Binding-site contacts:
Ligand atom C5 contacts residue ASN1129 of chain 1.B at 3.7 Å.
Ligand atom C5 contacts residue PHE1134 of chain 1.B at 4.0 Å (hydrophobic).
Ligand atom C1 contacts residue ASN1129 of chain 1.B at 1.4 Å.
Ligand atom C6 contacts residue PHE1134 of chain 1.B at 3.8 Å (hydrophobic).
Ligand atom O5 contacts residue HIS1132 of chain 1.B at 4.3 Å.
Ligand atom C3 contacts residue HIS1132 of chain 1.B at 3.9 Å.
Ligand atom O6 contacts residue PHE1134 of chain 1.B at 4.0 Å.
Ligand atom N2 contacts residue THR1131 of chain 1.B at 4.0 Å.
Ligand atom C4 contacts residue ASN1129 of chain 1.B at 4.2 Å.
Ligand atom C1 contacts residue HIS1132 of chain 1.B at 4.1 Å.
Ligand atom O5 contacts residue PHE1134 of chain 1.B at 3.7 Å.
Ligand atom C3 contacts residue ASN1129 of chain 1.B at 3.8 Å.
Ligand atom C7 contacts residue ASN1129 of chain 1.B at 3.5 Å.
Ligand atom C1 contacts residue PHE1134 of chain 1.B at 4.3 Å (hydrophobic).
Ligand atom C2 contacts residue ASN1129 of chain 1.B at 2.5 Å.
Ligand atom C5 contacts residue HIS1132 of chain 1.B at 3.5 Å.
Ligand atom C3 contacts residue THR1131 of chain 1.B at 4.5 Å.
Ligand atom C8 contacts residue ASN1129 of chain 1.B at 3.5 Å.
Ligand atom O6 contacts residue HIS1132 of chain 1.B at 4.3 Å.
Ligand atom C6 contacts residue HIS1132 of chain 1.B at 4.5 Å.
Ligand atom O7 contacts residue ASN1129 of chain 1.B at 3.8 Å.
Ligand atom N2 contacts residue ASN1129 of chain 1.B at 2.9 Å (h-bond).
Ligand atom O4 contacts residue HIS1132 of chain 1.B at 3.7 Å.
Ligand atom O5 contacts residue ASN1129 of chain 1.B at 2.4 Å (h-bond).
Ligand atom C4 contacts residue HIS1132 of chain 1.B at 4.0 Å.
Ligand atom C8 contacts residue THR1131 of chain 1.B at 4.1 Å.

Sequence of chain 1.B:
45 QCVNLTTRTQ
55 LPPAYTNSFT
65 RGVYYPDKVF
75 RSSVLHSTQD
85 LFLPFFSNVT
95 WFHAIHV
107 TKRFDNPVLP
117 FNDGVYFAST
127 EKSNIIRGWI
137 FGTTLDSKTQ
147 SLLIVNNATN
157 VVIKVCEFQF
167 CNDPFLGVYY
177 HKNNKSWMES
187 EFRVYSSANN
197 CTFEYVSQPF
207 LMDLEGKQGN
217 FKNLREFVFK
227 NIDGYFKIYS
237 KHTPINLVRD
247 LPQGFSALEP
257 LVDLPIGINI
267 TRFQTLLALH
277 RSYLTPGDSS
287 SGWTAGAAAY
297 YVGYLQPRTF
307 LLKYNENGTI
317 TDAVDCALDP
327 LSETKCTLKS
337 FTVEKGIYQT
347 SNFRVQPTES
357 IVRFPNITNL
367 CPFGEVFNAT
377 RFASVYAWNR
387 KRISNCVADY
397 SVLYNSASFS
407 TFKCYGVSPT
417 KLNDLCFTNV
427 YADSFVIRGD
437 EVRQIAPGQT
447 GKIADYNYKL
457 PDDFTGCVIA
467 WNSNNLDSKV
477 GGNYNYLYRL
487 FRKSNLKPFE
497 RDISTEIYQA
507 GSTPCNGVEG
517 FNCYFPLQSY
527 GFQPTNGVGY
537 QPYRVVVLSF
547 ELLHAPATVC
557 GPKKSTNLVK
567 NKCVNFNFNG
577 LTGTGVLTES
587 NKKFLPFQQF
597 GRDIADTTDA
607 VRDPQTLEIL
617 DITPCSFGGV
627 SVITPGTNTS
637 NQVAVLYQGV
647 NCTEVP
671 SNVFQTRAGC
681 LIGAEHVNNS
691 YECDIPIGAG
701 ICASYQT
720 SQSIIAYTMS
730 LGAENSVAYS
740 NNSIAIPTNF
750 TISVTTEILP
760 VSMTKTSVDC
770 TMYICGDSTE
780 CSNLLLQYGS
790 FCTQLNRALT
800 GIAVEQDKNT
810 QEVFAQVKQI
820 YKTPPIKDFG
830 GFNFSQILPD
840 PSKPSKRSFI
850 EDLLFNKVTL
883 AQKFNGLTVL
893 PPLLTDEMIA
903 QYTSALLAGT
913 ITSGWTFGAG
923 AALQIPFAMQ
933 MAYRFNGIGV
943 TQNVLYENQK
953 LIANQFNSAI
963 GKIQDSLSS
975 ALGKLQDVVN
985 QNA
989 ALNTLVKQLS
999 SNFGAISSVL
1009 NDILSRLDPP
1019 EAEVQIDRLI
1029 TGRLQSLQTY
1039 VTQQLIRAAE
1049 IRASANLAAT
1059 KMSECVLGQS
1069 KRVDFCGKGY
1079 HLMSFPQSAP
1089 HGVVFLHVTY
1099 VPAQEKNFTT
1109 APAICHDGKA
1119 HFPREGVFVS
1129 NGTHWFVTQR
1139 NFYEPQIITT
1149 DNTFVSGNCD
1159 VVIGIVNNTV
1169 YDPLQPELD

The small molecule below binds the protein below.
Small molecule (SMILES): CC(=O)N[C@H]1[C@H](O[C@H]2[C@H](O)[C@@H](NC(C)=O)CO[C@@H]2CO)O[C@H](CO)[C@@H](O)[C@@H]1O